This protein binds this small molecule.
Small molecule (SMILES): CC(=O)N[C@H]1[C@H](O[C@H]2[C@H](O)[C@@H](NC(C)=O)CO[C@@H]2CO)O[C@H](CO)[C@@H](O)[C@@H]1O

Binding-site contacts:
Ligand atom O7 contacts residue ASN12 of chain 6.E at 3.6 Å.
Ligand atom O5 contacts residue ASN12 of chain 6.E at 2.7 Å (h-bond).
Ligand atom C2 contacts residue ASN12 of chain 6.E at 3.3 Å.
Ligand atom C7 contacts residue ASN12 of chain 6.E at 3.9 Å.
Ligand atom N2 contacts residue ASN12 of chain 6.E at 3.8 Å.
Ligand atom C5 contacts residue ASN12 of chain 6.E at 4.1 Å.
Ligand atom C1 contacts residue ASN12 of chain 6.E at 2.2 Å.

Sequence of chain 6.E:
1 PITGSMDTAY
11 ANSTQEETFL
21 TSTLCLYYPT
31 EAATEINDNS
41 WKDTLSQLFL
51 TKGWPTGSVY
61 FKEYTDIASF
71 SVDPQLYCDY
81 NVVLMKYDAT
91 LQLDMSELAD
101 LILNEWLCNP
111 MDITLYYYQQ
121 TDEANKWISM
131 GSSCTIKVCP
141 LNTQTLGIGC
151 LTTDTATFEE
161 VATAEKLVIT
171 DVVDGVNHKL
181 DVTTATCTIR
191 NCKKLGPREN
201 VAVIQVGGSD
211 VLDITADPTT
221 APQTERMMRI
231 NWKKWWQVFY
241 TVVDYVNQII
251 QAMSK